Sequence of chain 1.B:
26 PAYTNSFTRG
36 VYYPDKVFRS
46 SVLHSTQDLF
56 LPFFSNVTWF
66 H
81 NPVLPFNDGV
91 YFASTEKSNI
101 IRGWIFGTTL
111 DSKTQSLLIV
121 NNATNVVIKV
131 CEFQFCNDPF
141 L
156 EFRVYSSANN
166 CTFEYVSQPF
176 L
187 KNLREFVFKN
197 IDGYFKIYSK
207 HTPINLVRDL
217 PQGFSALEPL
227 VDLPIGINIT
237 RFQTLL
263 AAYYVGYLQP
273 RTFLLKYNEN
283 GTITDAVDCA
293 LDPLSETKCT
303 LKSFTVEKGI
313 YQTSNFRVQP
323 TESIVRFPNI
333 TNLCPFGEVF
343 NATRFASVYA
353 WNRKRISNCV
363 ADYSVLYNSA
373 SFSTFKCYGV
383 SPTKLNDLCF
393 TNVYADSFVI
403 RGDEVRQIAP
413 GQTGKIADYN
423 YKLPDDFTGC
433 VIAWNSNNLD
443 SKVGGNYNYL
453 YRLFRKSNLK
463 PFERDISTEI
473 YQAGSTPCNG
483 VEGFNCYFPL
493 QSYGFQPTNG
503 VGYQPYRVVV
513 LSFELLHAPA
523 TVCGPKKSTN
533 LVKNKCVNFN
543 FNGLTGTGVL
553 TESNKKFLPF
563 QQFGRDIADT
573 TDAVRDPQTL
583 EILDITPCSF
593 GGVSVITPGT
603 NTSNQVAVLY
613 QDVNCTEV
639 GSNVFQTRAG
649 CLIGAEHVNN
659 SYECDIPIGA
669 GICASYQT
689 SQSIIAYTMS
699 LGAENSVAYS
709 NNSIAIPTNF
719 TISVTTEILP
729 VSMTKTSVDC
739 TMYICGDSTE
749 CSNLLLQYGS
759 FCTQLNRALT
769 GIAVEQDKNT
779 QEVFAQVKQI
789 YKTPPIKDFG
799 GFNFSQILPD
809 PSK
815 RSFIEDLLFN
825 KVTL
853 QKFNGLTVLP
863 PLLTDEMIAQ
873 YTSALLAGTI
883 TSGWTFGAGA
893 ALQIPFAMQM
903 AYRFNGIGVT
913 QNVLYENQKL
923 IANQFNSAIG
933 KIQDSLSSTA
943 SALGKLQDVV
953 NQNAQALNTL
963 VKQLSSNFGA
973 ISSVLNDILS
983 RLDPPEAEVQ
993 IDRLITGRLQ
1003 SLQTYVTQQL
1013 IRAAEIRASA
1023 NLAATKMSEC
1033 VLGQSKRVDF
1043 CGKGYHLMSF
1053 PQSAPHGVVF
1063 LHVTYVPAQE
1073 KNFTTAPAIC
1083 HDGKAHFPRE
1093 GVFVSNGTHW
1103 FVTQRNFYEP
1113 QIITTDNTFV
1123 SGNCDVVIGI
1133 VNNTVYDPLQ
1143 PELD

Binding-site contacts:
Ligand atom C8 contacts residue TYR28 of chain 1.B at 3.3 Å (hydrophobic).
Ligand atom N2 contacts residue ASN61 of chain 1.B at 2.9 Å (h-bond).
Ligand atom O7 contacts residue ASN61 of chain 1.B at 3.8 Å.
Ligand atom O6 contacts residue ASN61 of chain 1.B at 4.0 Å.
Ligand atom C1 contacts residue ASN61 of chain 1.B at 1.4 Å.
Ligand atom O6 contacts residue PHE59 of chain 1.B at 3.4 Å (h-bond).
Ligand atom C7 contacts residue ASN61 of chain 1.B at 3.6 Å.
Ligand atom C7 contacts residue TYR28 of chain 1.B at 4.0 Å (hydrophobic).
Ligand atom O5 contacts residue ASN61 of chain 1.B at 2.4 Å (h-bond).
Ligand atom C5 contacts residue ASN61 of chain 1.B at 3.7 Å.
Ligand atom C2 contacts residue ASN61 of chain 1.B at 2.5 Å.
Ligand atom O6 contacts residue ASN30 of chain 1.B at 3.7 Å.
Ligand atom C4 contacts residue ASN61 of chain 1.B at 4.2 Å.
Ligand atom C3 contacts residue ASN61 of chain 1.B at 3.8 Å.
Ligand atom O7 contacts residue TYR28 of chain 1.B at 3.4 Å.

A protein and the small-molecule ligand that binds it are described below.
Small molecule (SMILES): CC(=O)N[C@@H]1[C@@H](O)[C@H](O)[C@@H](CO)O[C@H]1O